Binding-site contacts:
Ligand atom CE1 contacts residue SER38 of chain 6.A at 3.8 Å.
Ligand atom CE1 contacts residue ALA206 of chain 6.A at 3.9 Å (hydrophobic).
Ligand atom CZ2 contacts residue ARG34 of chain 6.A at 3.6 Å.
Ligand atom CD2 contacts residue ASN207 of chain 6.A at 3.9 Å.
Ligand atom CE2 contacts residue GLU45 of chain 6.A at 3.8 Å.
Ligand atom CA contacts residue VAL205 of chain 6.A at 3.8 Å (hydrophobic).
Ligand atom CH2 contacts residue ILE37 of chain 1.A at 3.7 Å (hydrophobic).
Ligand atom CA contacts residue GLU44 of chain 1.A at 3.8 Å.
Ligand atom O contacts residue LYS204 of chain 6.A at 3.7 Å.
Ligand atom O contacts residue ASN207 of chain 6.A at 2.8 Å (h-bond).
Ligand atom N contacts residue GLU44 of chain 1.A at 3.1 Å (salt-bridge).
Ligand atom CD1 contacts residue ASN74 of chain 1.A at 3.8 Å.
Ligand atom CD1 contacts residue VAL40 of chain 1.A at 3.9 Å (hydrophobic).
Ligand atom NE1 contacts residue ASN74 of chain 1.A at 2.9 Å (h-bond).
Ligand atom CZ2 contacts residue ASN74 of chain 1.A at 3.5 Å.
Ligand atom CA contacts residue VAL205 of chain 6.A at 3.2 Å (hydrophobic).
Ligand atom O contacts residue VAL205 of chain 6.A at 3.5 Å (h-bond).
Ligand atom CD2 contacts residue GLU45 of chain 6.A at 3.7 Å.
Ligand atom CD2 contacts residue VAL40 of chain 1.A at 3.6 Å (hydrophobic).
Ligand atom CZ2 contacts residue ASN207 of chain 6.A at 3.6 Å.
Ligand atom CZ contacts residue SER38 of chain 6.A at 3.3 Å.
Ligand atom CE2 contacts residue VAL40 of chain 1.A at 3.7 Å (hydrophobic).
Ligand atom C contacts residue ASN207 of chain 6.A at 3.9 Å.
Ligand atom O contacts residue ASN207 of chain 6.A at 3.2 Å (h-bond).
Ligand atom CD1 contacts residue ASN207 of chain 6.A at 3.6 Å.
Ligand atom O contacts residue VAL205 of chain 6.A at 2.8 Å (h-bond).
Ligand atom C contacts residue VAL205 of chain 6.A at 3.4 Å (hydrophobic).
Ligand atom CH2 contacts residue ARG34 of chain 6.A at 3.5 Å.
Ligand atom NE1 contacts residue ASN207 of chain 6.A at 3.5 Å (h-bond).
Ligand atom CE2 contacts residue ASN207 of chain 6.A at 3.4 Å.
Ligand atom CZ contacts residue ALA42 of chain 6.A at 3.6 Å (hydrophobic).
Ligand atom N contacts residue VAL205 of chain 6.A at 2.8 Å (h-bond).
Ligand atom C contacts residue GLU44 of chain 1.A at 3.8 Å.
Ligand atom O contacts residue ALA206 of chain 6.A at 3.2 Å.
Ligand atom CD2 contacts residue LEU41 of chain 6.A at 3.6 Å (hydrophobic).
Ligand atom N contacts residue GLU44 of chain 1.A at 2.9 Å (salt-bridge).
Ligand atom CE3 contacts residue LEU41 of chain 1.A at 3.8 Å (hydrophobic).
Ligand atom CG contacts residue VAL40 of chain 1.A at 3.8 Å (hydrophobic).
Ligand atom NE1 contacts residue VAL40 of chain 1.A at 3.8 Å.
Ligand atom CB contacts residue GLU44 of chain 1.A at 3.5 Å.

Sequence of chain 6.A:
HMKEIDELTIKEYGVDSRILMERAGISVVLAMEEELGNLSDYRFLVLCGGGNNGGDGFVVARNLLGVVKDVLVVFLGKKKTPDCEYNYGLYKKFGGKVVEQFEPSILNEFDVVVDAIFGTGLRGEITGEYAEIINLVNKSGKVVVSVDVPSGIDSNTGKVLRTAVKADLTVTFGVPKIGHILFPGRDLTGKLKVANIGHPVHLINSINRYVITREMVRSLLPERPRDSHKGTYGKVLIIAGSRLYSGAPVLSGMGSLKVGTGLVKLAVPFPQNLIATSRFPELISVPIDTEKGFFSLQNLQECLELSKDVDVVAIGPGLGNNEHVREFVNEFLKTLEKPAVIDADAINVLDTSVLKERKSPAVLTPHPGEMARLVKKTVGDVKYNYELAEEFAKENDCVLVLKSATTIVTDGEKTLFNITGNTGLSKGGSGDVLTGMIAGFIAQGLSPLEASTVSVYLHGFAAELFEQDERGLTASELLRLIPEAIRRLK

A small-molecule ligand and the protein it binds are described below.
Small molecule (SMILES): CC(C)C[C@H](NC(=O)[C@H](CC1=c2ccccc2=NC1)NC(=O)[C@H](C)N)C(=O)N[C@@H](Cc1ccccc1)C(=O)N[C@@H](CCC(=O)O)C(=O)N[C@@H](C)C=O

Sequence of chain 1.A:
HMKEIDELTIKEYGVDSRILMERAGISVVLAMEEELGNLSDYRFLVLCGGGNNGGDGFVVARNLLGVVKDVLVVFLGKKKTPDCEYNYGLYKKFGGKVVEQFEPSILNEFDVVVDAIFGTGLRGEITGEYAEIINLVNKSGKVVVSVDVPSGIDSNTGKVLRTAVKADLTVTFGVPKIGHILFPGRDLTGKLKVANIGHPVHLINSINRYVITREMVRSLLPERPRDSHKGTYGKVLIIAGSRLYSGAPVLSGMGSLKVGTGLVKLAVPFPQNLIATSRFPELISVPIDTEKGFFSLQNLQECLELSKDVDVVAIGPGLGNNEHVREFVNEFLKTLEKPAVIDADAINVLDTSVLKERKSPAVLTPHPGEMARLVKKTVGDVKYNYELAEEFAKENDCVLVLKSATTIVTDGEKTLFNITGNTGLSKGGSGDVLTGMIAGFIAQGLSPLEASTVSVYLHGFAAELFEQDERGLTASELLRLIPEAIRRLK